Sequence of chain 3.G:
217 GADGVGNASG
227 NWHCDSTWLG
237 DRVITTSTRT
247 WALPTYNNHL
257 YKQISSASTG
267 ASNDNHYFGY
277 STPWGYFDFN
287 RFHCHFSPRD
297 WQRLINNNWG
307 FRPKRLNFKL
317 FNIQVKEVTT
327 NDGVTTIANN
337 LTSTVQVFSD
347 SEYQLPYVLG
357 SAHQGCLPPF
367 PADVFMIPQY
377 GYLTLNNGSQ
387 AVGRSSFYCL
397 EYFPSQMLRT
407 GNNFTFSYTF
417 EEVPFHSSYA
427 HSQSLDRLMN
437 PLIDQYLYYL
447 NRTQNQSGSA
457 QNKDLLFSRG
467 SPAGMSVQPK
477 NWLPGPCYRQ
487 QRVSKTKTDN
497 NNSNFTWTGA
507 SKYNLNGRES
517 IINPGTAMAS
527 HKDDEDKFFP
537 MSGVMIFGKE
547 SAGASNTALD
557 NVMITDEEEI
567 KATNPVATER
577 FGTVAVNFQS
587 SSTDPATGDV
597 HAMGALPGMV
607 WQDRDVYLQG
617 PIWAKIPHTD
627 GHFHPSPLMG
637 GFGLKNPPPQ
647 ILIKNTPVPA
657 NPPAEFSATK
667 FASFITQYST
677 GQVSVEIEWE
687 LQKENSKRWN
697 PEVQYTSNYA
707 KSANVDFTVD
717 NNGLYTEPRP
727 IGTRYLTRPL

This small molecule binds to this protein.
Small molecule (SMILES): Nc1ncnc2[nH]cnc12

Binding-site contacts:
Ligand atom C6 contacts residue SER632 of chain 3.G at 4.0 Å.
Ligand atom N7 contacts residue HIS630 of chain 3.G at 3.7 Å.
Ligand atom N3 contacts residue GLY639 of chain 3.G at 4.2 Å.
Ligand atom C5 contacts residue PRO631 of chain 3.G at 4.4 Å (hydrophobic).
Ligand atom N7 contacts residue SER632 of chain 3.G at 3.7 Å.
Ligand atom C5 contacts residue PRO420 of chain 3.G at 4.5 Å (hydrophobic).
Ligand atom C6 contacts residue GLY639 of chain 3.G at 3.7 Å.
Ligand atom N6 contacts residue PRO633 of chain 3.G at 4.4 Å.
Ligand atom C8 contacts residue HIS630 of chain 3.G at 3.3 Å.
Ligand atom N6 contacts residue SER632 of chain 3.G at 3.6 Å.
Ligand atom N1 contacts residue PHE638 of chain 3.G at 4.1 Å.
Ligand atom C2 contacts residue ILE622 of chain 3.G at 4.3 Å (hydrophobic).
Ligand atom N3 contacts residue PRO631 of chain 3.G at 4.1 Å.
Ligand atom C6 contacts residue PRO631 of chain 3.G at 4.3 Å (hydrophobic).
Ligand atom N1 contacts residue GLY639 of chain 3.G at 3.0 Å (h-bond).
Ligand atom N1 contacts residue PRO631 of chain 3.G at 4.2 Å.
Ligand atom N7 contacts residue ASP609 of chain 3.G at 4.0 Å.
Ligand atom C2 contacts residue PRO631 of chain 3.G at 4.2 Å (hydrophobic).
Ligand atom N9 contacts residue PRO631 of chain 3.G at 3.8 Å.
Ligand atom C2 contacts residue GLY639 of chain 3.G at 2.9 Å.
Ligand atom C5 contacts residue SER632 of chain 3.G at 3.9 Å.
Ligand atom N9 contacts residue HIS630 of chain 3.G at 4.4 Å.
Ligand atom N6 contacts residue GLY637 of chain 3.G at 3.4 Å (h-bond).
Ligand atom N6 contacts residue PHE638 of chain 3.G at 3.7 Å.
Ligand atom N6 contacts residue GLY639 of chain 3.G at 3.5 Å (h-bond).
Ligand atom C4 contacts residue PRO631 of chain 3.G at 4.2 Å (hydrophobic).